Sequence of chain 1.A:
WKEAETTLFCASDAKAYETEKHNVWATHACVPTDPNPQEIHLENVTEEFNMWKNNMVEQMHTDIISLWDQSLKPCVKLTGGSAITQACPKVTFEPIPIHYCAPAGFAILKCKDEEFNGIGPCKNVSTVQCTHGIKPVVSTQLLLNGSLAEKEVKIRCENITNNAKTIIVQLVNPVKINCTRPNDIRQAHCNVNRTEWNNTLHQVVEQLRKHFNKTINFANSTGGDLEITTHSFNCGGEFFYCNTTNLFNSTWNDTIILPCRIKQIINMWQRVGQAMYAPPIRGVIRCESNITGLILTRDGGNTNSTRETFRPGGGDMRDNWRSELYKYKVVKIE

Binding-site contacts:
Ligand atom C7 contacts residue ASN202 of chain 1.A at 3.9 Å.
Ligand atom O6 contacts residue GLU205 of chain 1.A at 3.0 Å (salt-bridge).
Ligand atom C3 contacts residue ASN202 of chain 1.A at 3.9 Å.
Ligand atom O6 contacts residue ASN202 of chain 1.A at 4.4 Å.
Ligand atom C8 contacts residue THR275 of chain 1.A at 4.5 Å.
Ligand atom C1 contacts residue THR204 of chain 1.A at 4.3 Å.
Ligand atom C2 contacts residue ASN202 of chain 1.A at 2.5 Å.
Ligand atom C1 contacts residue ASN202 of chain 1.A at 1.5 Å.
Ligand atom C6 contacts residue GLU205 of chain 1.A at 4.3 Å.
Ligand atom C4 contacts residue ASN202 of chain 1.A at 4.2 Å.
Ligand atom O5 contacts residue ASN202 of chain 1.A at 2.3 Å (h-bond).
Ligand atom C5 contacts residue ASN202 of chain 1.A at 3.6 Å.
Ligand atom N2 contacts residue ASN202 of chain 1.A at 3.1 Å (h-bond).
Ligand atom O5 contacts residue GLU205 of chain 1.A at 3.7 Å.
Ligand atom O7 contacts residue ASN202 of chain 1.A at 4.2 Å.

A protein and the small-molecule ligand that binds it are described below.
Small molecule (SMILES): CC(=O)N[C@@H]1[C@@H](O)[C@H](O)[C@@H](CO)O[C@H]1O